A protein and the small-molecule ligand that binds it are described below.
Small molecule (SMILES): O=P(O)(O)CCO

Binding-site contacts:
Ligand atom P contacts residue LYS180 of chain 1.D at 3.5 Å.
Ligand atom O1 contacts residue TYR15 of chain 1.D at 2.7 Å (h-bond).
Ligand atom O4 contacts residue PRO28 of chain 1.D at 3.4 Å.
Ligand atom CA contacts residue VAL27 of chain 1.D at 4.0 Å (hydrophobic).
Ligand atom O3 contacts residue HIS115 of chain 1.D at 4.1 Å.
Ligand atom O4 contacts residue ARG18 of chain 1.D at 2.9 Å (salt-bridge).
Ligand atom O1 contacts residue ARG168 of chain 1.D at 3.1 Å (salt-bridge).
Ligand atom O2 contacts residue HIS119 of chain 1.D at 3.3 Å.
Ligand atom CB contacts residue ARG18 of chain 1.D at 3.5 Å.
Ligand atom CB contacts residue ARG168 of chain 1.D at 4.4 Å.
Ligand atom CB contacts residue PHE26 of chain 1.D at 3.9 Å (hydrophobic).
Ligand atom CB contacts residue PRO28 of chain 1.D at 3.4 Å (hydrophobic).
Ligand atom O2 contacts residue ILE178 of chain 1.D at 4.3 Å.
Ligand atom O2 contacts residue LYS180 of chain 1.D at 2.6 Å (salt-bridge).
Ligand atom O4 contacts residue VAL27 of chain 1.D at 4.1 Å.
Ligand atom CA contacts residue ARG168 of chain 1.D at 4.2 Å.
Ligand atom O3 contacts residue VAL27 of chain 1.D at 4.2 Å.
Ligand atom O3 contacts residue HIS119 of chain 1.D at 3.0 Å (h-bond).
Ligand atom O4 contacts residue PHE26 of chain 1.D at 3.5 Å (h-bond).
Ligand atom O1 contacts residue HIS119 of chain 1.D at 4.2 Å.
Ligand atom P contacts residue ARG168 of chain 1.D at 3.7 Å.
Ligand atom O2 contacts residue ARG168 of chain 1.D at 2.7 Å (salt-bridge).
Ligand atom O3 contacts residue TYR15 of chain 1.D at 3.8 Å.
Ligand atom O4 contacts residue ARG168 of chain 1.D at 3.7 Å.
Ligand atom CB contacts residue VAL27 of chain 1.D at 3.4 Å (hydrophobic).
Ligand atom O2 contacts residue TYR15 of chain 1.D at 3.9 Å.
Ligand atom O3 contacts residue LYS180 of chain 1.D at 3.4 Å (salt-bridge).
Ligand atom P contacts residue TYR15 of chain 1.D at 3.6 Å.
Ligand atom CA contacts residue PRO28 of chain 1.D at 3.2 Å (hydrophobic).
Ligand atom CA contacts residue LYS180 of chain 1.D at 4.0 Å.
Ligand atom P contacts residue HIS119 of chain 1.D at 3.8 Å.
Ligand atom O1 contacts residue ARG18 of chain 1.D at 3.4 Å (salt-bridge).

Sequence of chain 1.D:
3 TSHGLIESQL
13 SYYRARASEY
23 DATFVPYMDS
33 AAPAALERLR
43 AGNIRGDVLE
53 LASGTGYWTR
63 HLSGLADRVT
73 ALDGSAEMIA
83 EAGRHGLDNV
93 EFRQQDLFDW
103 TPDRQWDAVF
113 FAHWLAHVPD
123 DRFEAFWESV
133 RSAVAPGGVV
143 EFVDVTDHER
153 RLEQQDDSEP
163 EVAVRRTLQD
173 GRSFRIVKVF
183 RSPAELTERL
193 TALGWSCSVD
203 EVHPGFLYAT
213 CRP